This protein binds this small molecule.
Small molecule (SMILES): CC(=O)N[C@H]1[C@H](O[C@H]2[C@H](O)[C@@H](NC(C)=O)CO[C@@H]2CO)O[C@H](CO)[C@@H](O)[C@@H]1O

Sequence of chain 1.A:
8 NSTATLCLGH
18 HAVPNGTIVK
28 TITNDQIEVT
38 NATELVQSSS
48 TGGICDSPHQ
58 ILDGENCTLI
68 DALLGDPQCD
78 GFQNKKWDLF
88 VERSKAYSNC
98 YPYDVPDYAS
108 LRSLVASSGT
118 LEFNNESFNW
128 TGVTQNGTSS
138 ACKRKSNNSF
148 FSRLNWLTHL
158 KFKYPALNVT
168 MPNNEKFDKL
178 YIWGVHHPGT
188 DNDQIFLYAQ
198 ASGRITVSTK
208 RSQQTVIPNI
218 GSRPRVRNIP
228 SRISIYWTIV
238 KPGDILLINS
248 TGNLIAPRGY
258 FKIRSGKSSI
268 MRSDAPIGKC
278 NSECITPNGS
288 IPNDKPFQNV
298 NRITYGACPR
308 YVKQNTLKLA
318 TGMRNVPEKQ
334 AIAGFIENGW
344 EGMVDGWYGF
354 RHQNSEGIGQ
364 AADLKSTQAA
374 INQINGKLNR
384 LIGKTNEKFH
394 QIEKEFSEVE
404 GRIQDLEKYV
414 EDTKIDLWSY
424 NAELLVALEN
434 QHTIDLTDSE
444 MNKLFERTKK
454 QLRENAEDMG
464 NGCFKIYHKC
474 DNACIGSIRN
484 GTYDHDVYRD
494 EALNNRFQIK

Sequence of chain 2.A:
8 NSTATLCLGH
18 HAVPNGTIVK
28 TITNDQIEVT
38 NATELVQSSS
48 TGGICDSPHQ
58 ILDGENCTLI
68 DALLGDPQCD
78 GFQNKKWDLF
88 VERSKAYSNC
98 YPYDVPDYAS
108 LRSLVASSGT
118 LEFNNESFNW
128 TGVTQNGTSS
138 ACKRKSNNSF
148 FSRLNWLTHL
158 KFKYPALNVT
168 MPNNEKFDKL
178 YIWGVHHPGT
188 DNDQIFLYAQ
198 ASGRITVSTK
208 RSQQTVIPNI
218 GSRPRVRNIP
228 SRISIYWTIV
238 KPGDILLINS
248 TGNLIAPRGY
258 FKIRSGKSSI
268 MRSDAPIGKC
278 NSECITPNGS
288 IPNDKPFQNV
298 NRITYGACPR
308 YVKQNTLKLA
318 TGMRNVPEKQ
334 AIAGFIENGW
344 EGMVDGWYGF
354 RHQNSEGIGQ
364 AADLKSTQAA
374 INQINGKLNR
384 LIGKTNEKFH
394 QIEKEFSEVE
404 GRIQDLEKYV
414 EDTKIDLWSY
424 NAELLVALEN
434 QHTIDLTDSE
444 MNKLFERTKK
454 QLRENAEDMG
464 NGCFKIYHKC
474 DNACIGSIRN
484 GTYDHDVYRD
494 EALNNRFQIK

Binding-site contacts:
Ligand atom C8 contacts residue ARG201 of chain 1.A at 3.7 Å.
Ligand atom C8 contacts residue NAG1 of chain 1.B at 3.6 Å.
Ligand atom C3 contacts residue ASN246 of chain 1.A at 3.9 Å.
Ligand atom C8 contacts residue ASN246 of chain 1.A at 4.0 Å.
Ligand atom O5 contacts residue ALA163 of chain 1.A at 3.7 Å.
Ligand atom C5 contacts residue NAG1 of chain 1.B at 3.9 Å.
Ligand atom C7 contacts residue NAG1 of chain 1.B at 4.2 Å.
Ligand atom C4 contacts residue ASN246 of chain 1.A at 4.3 Å.
Ligand atom O7 contacts residue SER247 of chain 1.A at 3.4 Å.
Ligand atom C1 contacts residue LEU164 of chain 1.A at 3.6 Å (hydrophobic).
Ligand atom C6 contacts residue NAG1 of chain 1.B at 3.6 Å.
Ligand atom O3 contacts residue THR248 of chain 1.A at 4.2 Å.
Ligand atom C3 contacts residue ALA163 of chain 1.A at 4.1 Å (hydrophobic).
Ligand atom C5 contacts residue ASN246 of chain 1.A at 3.6 Å.
Ligand atom C5 contacts residue ASN165 of chain 1.A at 4.3 Å.
Ligand atom C7 contacts residue THR248 of chain 1.A at 4.2 Å.
Ligand atom C5 contacts residue ALA163 of chain 1.A at 4.3 Å (hydrophobic).
Ligand atom C2 contacts residue ALA163 of chain 1.A at 4.1 Å (hydrophobic).
Ligand atom O3 contacts residue ALA163 of chain 1.A at 4.0 Å.
Ligand atom C1 contacts residue ASN246 of chain 1.A at 1.5 Å.
Ligand atom O7 contacts residue ARG201 of chain 1.A at 4.0 Å.
Ligand atom C2 contacts residue ASP188 of chain 2.A at 4.4 Å.
Ligand atom O5 contacts residue ASN165 of chain 1.A at 3.5 Å.
Ligand atom C7 contacts residue SER247 of chain 1.A at 4.2 Å.
Ligand atom C4 contacts residue ALA163 of chain 1.A at 3.6 Å (hydrophobic).
Ligand atom C2 contacts residue ASN246 of chain 1.A at 2.5 Å.
Ligand atom N2 contacts residue ASN246 of chain 1.A at 3.0 Å (h-bond).
Ligand atom O6 contacts residue ASN165 of chain 1.A at 4.0 Å.
Ligand atom O7 contacts residue THR248 of chain 1.A at 3.4 Å.
Ligand atom O5 contacts residue LEU164 of chain 1.A at 3.5 Å (h-bond).
Ligand atom O5 contacts residue ASN246 of chain 1.A at 2.4 Å (h-bond).
Ligand atom C2 contacts residue LEU164 of chain 1.A at 4.4 Å (hydrophobic).
Ligand atom C7 contacts residue ASN246 of chain 1.A at 3.5 Å.
Ligand atom C6 contacts residue ASN165 of chain 1.A at 4.0 Å.
Ligand atom O7 contacts residue ASN246 of chain 1.A at 3.7 Å.
Ligand atom C6 contacts residue ALA163 of chain 1.A at 4.4 Å (hydrophobic).
Ligand atom O6 contacts residue ALA163 of chain 1.A at 3.6 Å.
Ligand atom C1 contacts residue ASN165 of chain 1.A at 4.4 Å.
Ligand atom C7 contacts residue ARG201 of chain 1.A at 4.4 Å.